Binding-site contacts:
Ligand atom C16 contacts residue GLY3 of chain 1.C at 3.5 Å.
Ligand atom C2 contacts residue LEU145 of chain 1.C at 3.4 Å (hydrophobic).
Ligand atom S contacts residue ARG176 of chain 1.C at 3.6 Å.
Ligand atom C14 contacts residue LEU122 of chain 1.C at 4.0 Å (hydrophobic).
Ligand atom C10 contacts residue LEU122 of chain 1.C at 3.7 Å (hydrophobic).
Ligand atom N contacts residue VAL144 of chain 1.C at 3.7 Å.
Ligand atom O contacts residue GLY120 of chain 1.C at 3.8 Å.
Ligand atom BR contacts residue LEU145 of chain 1.C at 3.9 Å.
Ligand atom BR contacts residue HIS143 of chain 1.C at 3.5 Å.
Ligand atom N1 contacts residue LEU145 of chain 1.C at 2.8 Å (h-bond).
Ligand atom C contacts residue LEU145 of chain 1.C at 3.9 Å (hydrophobic).
Ligand atom C1 contacts residue LEU145 of chain 1.C at 3.9 Å (hydrophobic).
Ligand atom O contacts residue LEU122 of chain 1.C at 4.0 Å.
Ligand atom N contacts residue LEU145 of chain 1.C at 3.2 Å (h-bond).
Ligand atom O2 contacts residue ARG176 of chain 1.C at 3.4 Å.
Ligand atom C9 contacts residue GLY120 of chain 1.C at 3.7 Å.
Ligand atom C8 contacts residue LEU122 of chain 1.C at 3.7 Å (hydrophobic).
Ligand atom C16 contacts residue ARG176 of chain 1.C at 3.2 Å.
Ligand atom S contacts residue PRO147 of chain 1.C at 4.1 Å.
Ligand atom N5 contacts residue LEU122 of chain 1.C at 3.5 Å.
Ligand atom C2 contacts residue ARG176 of chain 1.C at 3.5 Å.
Ligand atom BR contacts residue ARG5 of chain 1.C at 3.7 Å.
Ligand atom N5 contacts residue PRO147 of chain 1.C at 3.9 Å.
Ligand atom C1 contacts residue VAL144 of chain 1.C at 3.9 Å (hydrophobic).
Ligand atom S contacts residue LEU145 of chain 1.C at 3.8 Å.
Ligand atom BR contacts residue VAL144 of chain 1.C at 3.8 Å.
Ligand atom N5 contacts residue GLY120 of chain 1.C at 2.8 Å (h-bond).
Ligand atom C15 contacts residue ARG176 of chain 1.C at 3.2 Å.
Ligand atom C17 contacts residue GLY4 of chain 1.C at 4.0 Å.
Ligand atom N1 contacts residue VAL144 of chain 1.C at 4.1 Å.
Ligand atom C9 contacts residue LEU122 of chain 1.C at 3.5 Å (hydrophobic).
Ligand atom C3 contacts residue LEU145 of chain 1.C at 3.0 Å (hydrophobic).
Ligand atom O1 contacts residue LEU122 of chain 1.C at 3.5 Å.
Ligand atom C4 contacts residue PRO147 of chain 1.C at 3.9 Å (hydrophobic).
Ligand atom C15 contacts residue GLY3 of chain 1.C at 3.7 Å.
Ligand atom C1 contacts residue ARG176 of chain 1.C at 4.0 Å.
Ligand atom C contacts residue VAL144 of chain 1.C at 4.0 Å (hydrophobic).
Ligand atom C17 contacts residue GLY3 of chain 1.C at 3.9 Å.
Ligand atom N1 contacts residue ARG176 of chain 1.C at 3.8 Å.
Ligand atom C4 contacts residue GLU172 of chain 1.C at 4.0 Å.

Sequence of chain 1.C:
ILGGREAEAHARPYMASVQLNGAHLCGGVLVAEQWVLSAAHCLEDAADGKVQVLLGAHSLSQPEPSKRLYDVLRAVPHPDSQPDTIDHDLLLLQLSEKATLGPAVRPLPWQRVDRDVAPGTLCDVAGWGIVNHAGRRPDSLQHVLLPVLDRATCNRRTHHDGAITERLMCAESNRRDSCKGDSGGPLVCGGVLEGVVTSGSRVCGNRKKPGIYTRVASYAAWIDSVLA

A protein and the small-molecule ligand that binds it are described below.
Small molecule (SMILES): NC(=O)c1nn(CC(=O)N2CCS[C@H]2C(=O)Nc2cccc(Br)n2)c2ncccc12